Binding-site contacts:
Ligand atom C3 contacts residue ASN332 of chain 1.B at 3.8 Å.
Ligand atom C5 contacts residue ASN332 of chain 1.B at 3.7 Å.
Ligand atom C8 contacts residue SER258 of chain 1.B at 3.8 Å.
Ligand atom C2 contacts residue LYS262 of chain 1.B at 4.4 Å.
Ligand atom C8 contacts residue ILE329 of chain 1.B at 3.7 Å (hydrophobic).
Ligand atom O6 contacts residue LYS262 of chain 1.B at 3.8 Å.
Ligand atom N2 contacts residue ASN332 of chain 1.B at 2.9 Å (h-bond).
Ligand atom C8 contacts residue ASN330 of chain 1.B at 3.2 Å.
Ligand atom O7 contacts residue ASP333 of chain 1.B at 4.5 Å.
Ligand atom O7 contacts residue SER258 of chain 1.B at 3.3 Å (h-bond).
Ligand atom O7 contacts residue ASN330 of chain 1.B at 4.1 Å.
Ligand atom O6 contacts residue THR260 of chain 1.B at 4.4 Å.
Ligand atom C7 contacts residue SER258 of chain 1.B at 4.0 Å.
Ligand atom C7 contacts residue ASN330 of chain 1.B at 3.9 Å.
Ligand atom C7 contacts residue THR260 of chain 1.B at 4.4 Å.
Ligand atom O7 contacts residue LYS262 of chain 1.B at 3.7 Å.
Ligand atom C8 contacts residue LEU259 of chain 1.B at 4.2 Å (hydrophobic).
Ligand atom C8 contacts residue ASN332 of chain 1.B at 4.3 Å.
Ligand atom O7 contacts residue ASN332 of chain 1.B at 3.0 Å (h-bond).
Ligand atom C2 contacts residue ASN332 of chain 1.B at 2.4 Å.
Ligand atom C1 contacts residue ASN332 of chain 1.B at 1.4 Å.
Ligand atom O5 contacts residue ASN332 of chain 1.B at 2.4 Å (h-bond).
Ligand atom C8 contacts residue THR260 of chain 1.B at 3.6 Å.
Ligand atom C7 contacts residue ASN332 of chain 1.B at 3.1 Å.
Ligand atom C4 contacts residue ASN332 of chain 1.B at 4.2 Å.
Ligand atom N2 contacts residue THR260 of chain 1.B at 4.2 Å.

The small molecule below binds the protein below.
Small molecule (SMILES): CC(=O)N[C@H]1[C@H](O[C@H]2[C@H](O)[C@@H](NC(C)=O)CO[C@@H]2CO)O[C@H](CO)[C@@H](O)[C@@H]1O

Sequence of chain 1.B:
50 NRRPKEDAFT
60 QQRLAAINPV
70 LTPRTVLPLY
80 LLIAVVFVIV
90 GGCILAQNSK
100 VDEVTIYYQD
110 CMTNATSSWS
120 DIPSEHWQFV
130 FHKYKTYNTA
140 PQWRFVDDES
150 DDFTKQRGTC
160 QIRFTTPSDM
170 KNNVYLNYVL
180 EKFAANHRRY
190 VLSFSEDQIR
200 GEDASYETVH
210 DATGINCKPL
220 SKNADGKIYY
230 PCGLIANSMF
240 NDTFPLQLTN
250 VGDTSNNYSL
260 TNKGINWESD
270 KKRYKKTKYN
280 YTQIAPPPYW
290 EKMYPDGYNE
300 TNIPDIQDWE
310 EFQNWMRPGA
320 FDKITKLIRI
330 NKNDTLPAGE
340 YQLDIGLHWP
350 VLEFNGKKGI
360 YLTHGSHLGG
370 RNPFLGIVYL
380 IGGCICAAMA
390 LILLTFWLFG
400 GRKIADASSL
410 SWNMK